Binding-site contacts:
Ligand atom O7 contacts residue ASN241 of chain 1.D at 3.8 Å.
Ligand atom C4 contacts residue ASN241 of chain 1.D at 4.2 Å.
Ligand atom C5 contacts residue ASN241 of chain 1.D at 3.7 Å.
Ligand atom N2 contacts residue ASN241 of chain 1.D at 2.9 Å (h-bond).
Ligand atom O6 contacts residue HIS53 of chain 1.L at 4.3 Å.
Ligand atom C7 contacts residue ASN241 of chain 1.D at 3.6 Å.
Ligand atom O7 contacts residue SER265 of chain 1.D at 4.0 Å.
Ligand atom C7 contacts residue SER265 of chain 1.D at 4.1 Å.
Ligand atom O5 contacts residue ASN241 of chain 1.D at 2.4 Å (h-bond).
Ligand atom C3 contacts residue ASN241 of chain 1.D at 3.8 Å.
Ligand atom C1 contacts residue ASN241 of chain 1.D at 1.4 Å.
Ligand atom C2 contacts residue ASN241 of chain 1.D at 2.4 Å.
Ligand atom C6 contacts residue HIS53 of chain 1.L at 3.6 Å.
Ligand atom C8 contacts residue SER265 of chain 1.D at 4.2 Å.

Sequence of chain 1.L:
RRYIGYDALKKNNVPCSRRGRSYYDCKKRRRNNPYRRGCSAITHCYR

Sequence of chain 1.D:
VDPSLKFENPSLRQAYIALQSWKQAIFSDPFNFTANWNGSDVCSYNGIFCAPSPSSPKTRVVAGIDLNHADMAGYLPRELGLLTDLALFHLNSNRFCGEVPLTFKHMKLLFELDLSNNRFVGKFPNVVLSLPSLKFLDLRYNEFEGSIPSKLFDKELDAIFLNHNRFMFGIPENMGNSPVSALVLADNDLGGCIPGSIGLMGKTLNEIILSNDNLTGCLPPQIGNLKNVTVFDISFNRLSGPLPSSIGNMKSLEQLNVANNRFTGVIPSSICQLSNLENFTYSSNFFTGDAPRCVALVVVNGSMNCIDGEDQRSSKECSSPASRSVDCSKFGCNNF

This small molecule binds to this protein.
Small molecule (SMILES): CC(=O)N[C@@H]1[C@@H](O)[C@H](O)[C@@H](CO)O[C@H]1O